Sequence of chain 1.A:
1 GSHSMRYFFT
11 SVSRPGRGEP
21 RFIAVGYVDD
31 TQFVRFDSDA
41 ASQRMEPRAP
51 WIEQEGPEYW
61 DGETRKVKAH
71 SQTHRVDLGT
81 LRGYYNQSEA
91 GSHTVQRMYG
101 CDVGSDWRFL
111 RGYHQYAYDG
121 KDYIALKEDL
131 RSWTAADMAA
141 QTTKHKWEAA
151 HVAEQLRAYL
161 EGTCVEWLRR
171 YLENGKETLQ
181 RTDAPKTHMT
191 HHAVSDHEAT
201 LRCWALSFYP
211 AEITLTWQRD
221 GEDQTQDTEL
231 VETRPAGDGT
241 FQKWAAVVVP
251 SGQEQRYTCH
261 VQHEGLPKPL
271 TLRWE

A protein and the small-molecule ligand that binds it are described below.
Small molecule (SMILES): CC(C)[C@H](NC(=O)[C@H](CO)NC(=O)[C@H](Cc1ccc(O)cc1)NC(=O)[C@@H](NC(=O)[C@H](Cc1ccc(O)cc1)NC(=O)[C@H](CO)NC(=O)CNC(=O)[C@@H](NC(=O)[C@H](C)N)C(C)C)C(C)C)C(=O)O

Binding-site contacts:
Ligand atom N contacts residue TYR159 of chain 1.A at 3.4 Å.
Ligand atom N contacts residue TYR171 of chain 1.A at 2.9 Å (h-bond).
Ligand atom C contacts residue TYR159 of chain 1.A at 3.7 Å (hydrophobic).
Ligand atom OG contacts residue LYS66 of chain 1.A at 3.5 Å (salt-bridge).
Ligand atom CG2 contacts residue GLU63 of chain 1.A at 3.5 Å.
Ligand atom O contacts residue THR143 of chain 1.A at 2.7 Å (h-bond).
Ligand atom CB contacts residue THR143 of chain 1.A at 3.5 Å.
Ligand atom CA contacts residue TYR7 of chain 1.A at 3.3 Å (hydrophobic).
Ligand atom C contacts residue GLU63 of chain 1.A at 3.6 Å.
Ligand atom O contacts residue TRP147 of chain 1.A at 3.5 Å.
Ligand atom CG contacts residue VAL152 of chain 1.A at 3.6 Å (hydrophobic).
Ligand atom O contacts residue LYS66 of chain 1.A at 3.7 Å.
Ligand atom C contacts residue ASP77 of chain 1.A at 3.6 Å.
Ligand atom CB contacts residue TYR99 of chain 1.A at 3.5 Å (hydrophobic).
Ligand atom CA contacts residue ASP77 of chain 1.A at 3.3 Å.
Ligand atom CZ contacts residue GLN155 of chain 1.A at 3.3 Å.
Ligand atom CD1 contacts residue VAL152 of chain 1.A at 3.5 Å (hydrophobic).
Ligand atom CG1 contacts residue HIS70 of chain 1.A at 3.4 Å.
Ligand atom CA contacts residue GLU63 of chain 1.A at 3.3 Å.
Ligand atom CA contacts residue TYR159 of chain 1.A at 3.6 Å (hydrophobic).
Ligand atom N contacts residue ASP77 of chain 1.A at 2.9 Å (salt-bridge).
Ligand atom C contacts residue TYR84 of chain 1.A at 3.4 Å (hydrophobic).
Ligand atom CG1 contacts residue TYR7 of chain 1.A at 3.4 Å (hydrophobic).
Ligand atom C contacts residue THR143 of chain 1.A at 3.6 Å.
Ligand atom O contacts residue HIS70 of chain 1.A at 3.2 Å.
Ligand atom N contacts residue TYR7 of chain 1.A at 3.0 Å (h-bond).
Ligand atom N contacts residue TYR99 of chain 1.A at 3.0 Å (h-bond).
Ligand atom CG2 contacts residue ASP77 of chain 1.A at 3.5 Å.
Ligand atom N contacts residue GLU63 of chain 1.A at 3.0 Å (salt-bridge).
Ligand atom C contacts residue TYR7 of chain 1.A at 3.4 Å (hydrophobic).
Ligand atom OXT contacts residue THR80 of chain 1.A at 3.5 Å.
Ligand atom O contacts residue TRP147 of chain 1.A at 2.8 Å (h-bond).
Ligand atom OXT contacts residue TYR84 of chain 1.A at 3.5 Å (h-bond).
Ligand atom O contacts residue TYR84 of chain 1.A at 2.7 Å (h-bond).
Ligand atom O contacts residue TYR159 of chain 1.A at 2.5 Å (h-bond).
Ligand atom CB contacts residue ASP77 of chain 1.A at 3.5 Å.
Ligand atom O contacts residue TYR7 of chain 1.A at 3.6 Å.
Ligand atom CG2 contacts residue THR73 of chain 1.A at 3.7 Å.
Ligand atom OH contacts residue GLN155 of chain 1.A at 2.6 Å (h-bond).
Ligand atom N contacts residue TYR7 of chain 1.A at 3.6 Å.